Sequence of chain 1.B:
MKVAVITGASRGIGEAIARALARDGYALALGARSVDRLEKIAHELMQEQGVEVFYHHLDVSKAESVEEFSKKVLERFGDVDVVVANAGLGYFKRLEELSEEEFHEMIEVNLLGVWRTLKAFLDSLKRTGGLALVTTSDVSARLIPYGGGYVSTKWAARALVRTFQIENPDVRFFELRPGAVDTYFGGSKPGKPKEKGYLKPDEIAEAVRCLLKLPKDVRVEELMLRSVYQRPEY

This protein binds this small molecule.
Small molecule (SMILES): NC(=O)c1cc(O)c[n+]([C@@H]2O[C@H](CO[P](=O)(O)O[P](=O)(O)OC[C@H]3O[C@@H](n4cnc5c(N)ncnc54)[C@H](OP(=O)(O)O)[C@@H]3O)[C@@H](O)[C@H]2O)c1

Binding-site contacts:
Ligand atom C5N contacts residue TYR173 of chain 1.B at 3.4 Å (hydrophobic).
Ligand atom O7N contacts residue VAL204 of chain 1.B at 2.9 Å (h-bond).
Ligand atom O3X contacts residue ARG56 of chain 1.B at 3.0 Å (salt-bridge).
Ligand atom N1A contacts residue ASP82 of chain 1.B at 3.3 Å.
Ligand atom O3X contacts residue ARG34 of chain 1.B at 2.7 Å (salt-bridge).
Ligand atom O2D contacts residue TYR173 of chain 1.B at 2.8 Å (h-bond).
Ligand atom N7N contacts residue PHE208 of chain 1.B at 3.2 Å.
Ligand atom O1A contacts residue THR206 of chain 1.B at 3.3 Å.
Ligand atom O2X contacts residue ARG56 of chain 1.B at 2.8 Å (salt-bridge).
Ligand atom O3D contacts residue GLY111 of chain 1.B at 3.3 Å.
Ligand atom O8N contacts residue PRO201 of chain 1.B at 2.8 Å (h-bond).
Ligand atom N1N contacts residue TYR173 of chain 1.B at 3.3 Å (h-bond).
Ligand atom C3D contacts residue ASN109 of chain 1.B at 3.1 Å.
Ligand atom O1X contacts residue ARG56 of chain 1.B at 3.4 Å (salt-bridge).
Ligand atom C6N contacts residue TYR173 of chain 1.B at 2.9 Å (hydrophobic).
Ligand atom O1X contacts residue SER33 of chain 1.B at 2.6 Å (h-bond).
Ligand atom N1A contacts residue VAL83 of chain 1.B at 2.9 Å (h-bond).
Ligand atom O2B contacts residue SER33 of chain 1.B at 2.9 Å (h-bond).
Ligand atom O1X contacts residue ARG34 of chain 1.B at 3.4 Å (salt-bridge).
Ligand atom O3D contacts residue LYS177 of chain 1.B at 3.0 Å (salt-bridge).
Ligand atom N7N contacts residue VAL204 of chain 1.B at 3.2 Å (h-bond).
Ligand atom O1X contacts residue SER57 of chain 1.B at 2.6 Å (h-bond).
Ligand atom O2D contacts residue PHE208 of chain 1.B at 3.4 Å.
Ligand atom N7N contacts residue THR206 of chain 1.B at 3.0 Å (h-bond).
Ligand atom N6A contacts residue ASP82 of chain 1.B at 2.9 Å (salt-bridge).
Ligand atom O3B contacts residue GLY31 of chain 1.B at 3.1 Å (h-bond).
Ligand atom C4N contacts residue GLY202 of chain 1.B at 3.2 Å.
Ligand atom C2A contacts residue LEU81 of chain 1.B at 3.2 Å (hydrophobic).
Ligand atom O3B contacts residue SER33 of chain 1.B at 2.9 Å (h-bond).
Ligand atom O2A contacts residue PHE208 of chain 1.B at 3.2 Å (h-bond).
Ligand atom C5D contacts residue ASN109 of chain 1.B at 3.3 Å.
Ligand atom O8N contacts residue SER160 of chain 1.B at 2.3 Å (h-bond).
Ligand atom O3D contacts residue ASN109 of chain 1.B at 2.8 Å (h-bond).
Ligand atom O1A contacts residue TYR207 of chain 1.B at 3.0 Å (h-bond).
Ligand atom C6N contacts residue THR159 of chain 1.B at 3.3 Å.
Ligand atom O2N contacts residue ILE36 of chain 1.B at 2.8 Å (h-bond).
Ligand atom O1N contacts residue THR206 of chain 1.B at 2.7 Å (h-bond).
Ligand atom O3D contacts residue THR158 of chain 1.B at 3.3 Å (h-bond).
Ligand atom C4D contacts residue ASN109 of chain 1.B at 3.2 Å.
Ligand atom O2D contacts residue LYS177 of chain 1.B at 2.9 Å (salt-bridge).